This protein binds this small molecule.
Small molecule (SMILES): CC(=O)N[C@H]1[C@H](O[C@H]2[C@H](O)[C@@H](NC(C)=O)CO[C@@H]2CO)O[C@H](CO)[C@@H](O[C@@H]2O[C@H](CO)[C@@H](O)[C@H](O)[C@@H]2O)[C@@H]1O

Sequence of chain 1.A:
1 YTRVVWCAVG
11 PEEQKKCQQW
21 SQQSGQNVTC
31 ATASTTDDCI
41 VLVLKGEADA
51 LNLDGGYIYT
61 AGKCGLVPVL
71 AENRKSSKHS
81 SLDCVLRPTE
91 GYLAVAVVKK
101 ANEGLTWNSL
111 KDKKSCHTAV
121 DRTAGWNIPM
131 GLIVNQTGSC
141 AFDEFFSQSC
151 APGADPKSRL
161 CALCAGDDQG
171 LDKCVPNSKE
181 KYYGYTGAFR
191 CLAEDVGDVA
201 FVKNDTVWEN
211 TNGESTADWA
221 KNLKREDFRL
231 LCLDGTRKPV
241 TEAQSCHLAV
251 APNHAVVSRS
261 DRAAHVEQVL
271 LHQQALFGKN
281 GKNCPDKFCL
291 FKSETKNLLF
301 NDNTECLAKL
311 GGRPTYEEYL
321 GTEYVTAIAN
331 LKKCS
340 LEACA

Binding-site contacts:
Ligand atom C2 contacts residue LYS75 of chain 1.A at 4.5 Å.
Ligand atom C4 contacts residue ASP205 of chain 1.A at 4.5 Å.
Ligand atom C7 contacts residue TRP208 of chain 1.A at 3.7 Å (hydrophobic).
Ligand atom C7 contacts residue GLN244 of chain 1.A at 4.2 Å.
Ligand atom C6 contacts residue SER77 of chain 1.A at 4.0 Å.
Ligand atom O7 contacts residue LEU93 of chain 1.A at 3.2 Å.
Ligand atom C6 contacts residue TRP208 of chain 1.A at 3.7 Å (hydrophobic).
Ligand atom C1 contacts residue ASP205 of chain 1.A at 4.1 Å.
Ligand atom C7 contacts residue ASN204 of chain 1.A at 3.3 Å.
Ligand atom O7 contacts residue GLN244 of chain 1.A at 4.2 Å.
Ligand atom O4 contacts residue TRP208 of chain 1.A at 4.4 Å.
Ligand atom O6 contacts residue ASP205 of chain 1.A at 2.5 Å (salt-bridge).
Ligand atom O7 contacts residue TRP208 of chain 1.A at 3.1 Å.
Ligand atom C3 contacts residue ASN204 of chain 1.A at 3.7 Å.
Ligand atom C4 contacts residue ASN204 of chain 1.A at 4.2 Å.
Ligand atom C1 contacts residue TRP208 of chain 1.A at 3.6 Å (hydrophobic).
Ligand atom O2 contacts residue LYS75 of chain 1.A at 4.4 Å.
Ligand atom C5 contacts residue TRP208 of chain 1.A at 3.5 Å (hydrophobic).
Ligand atom C8 contacts residue TRP208 of chain 1.A at 3.8 Å (hydrophobic).
Ligand atom C8 contacts residue GLU214 of chain 1.A at 4.1 Å.
Ligand atom O6 contacts residue SER77 of chain 1.A at 3.9 Å.
Ligand atom N2 contacts residue ALA243 of chain 1.A at 4.5 Å.
Ligand atom C7 contacts residue ALA243 of chain 1.A at 4.2 Å (hydrophobic).
Ligand atom C7 contacts residue LEU93 of chain 1.A at 3.3 Å (hydrophobic).
Ligand atom O5 contacts residue ASN204 of chain 1.A at 2.2 Å (h-bond).
Ligand atom C5 contacts residue ASN204 of chain 1.A at 3.5 Å.
Ligand atom C1 contacts residue ASN204 of chain 1.A at 1.5 Å.
Ligand atom O7 contacts residue ASN204 of chain 1.A at 3.5 Å (h-bond).
Ligand atom C6 contacts residue ASP205 of chain 1.A at 3.4 Å.
Ligand atom C2 contacts residue ASN204 of chain 1.A at 2.5 Å.
Ligand atom C8 contacts residue ASN204 of chain 1.A at 4.2 Å.
Ligand atom C8 contacts residue GLN244 of chain 1.A at 3.3 Å.
Ligand atom N2 contacts residue ASN204 of chain 1.A at 2.9 Å (h-bond).
Ligand atom C8 contacts residue ALA243 of chain 1.A at 3.3 Å (hydrophobic).
Ligand atom O5 contacts residue ASP205 of chain 1.A at 3.3 Å.
Ligand atom C8 contacts residue ARG225 of chain 1.A at 4.0 Å.
Ligand atom C5 contacts residue ASP205 of chain 1.A at 4.0 Å.
Ligand atom C8 contacts residue LEU93 of chain 1.A at 2.7 Å (hydrophobic).
Ligand atom O5 contacts residue TRP208 of chain 1.A at 3.6 Å.
Ligand atom O4 contacts residue LYS75 of chain 1.A at 4.2 Å.